The protein below binds the small molecule below.
Small molecule (SMILES): CCCCNc1ccc(C(=O)OCCN(C)C)cc1

Binding-site contacts:
Ligand atom C4 contacts residue MET107 of chain 1.A at 3.5 Å (hydrophobic).
Ligand atom C10 contacts residue ILE56 of chain 1.A at 4.0 Å (hydrophobic).
Ligand atom C7 contacts residue MET107 of chain 1.A at 3.8 Å (hydrophobic).
Ligand atom C6 contacts residue VAL92 of chain 1.A at 3.8 Å (hydrophobic).
Ligand atom C11 contacts residue PHE105 of chain 1.A at 3.6 Å (hydrophobic).
Ligand atom C3 contacts residue MET107 of chain 1.A at 4.0 Å (hydrophobic).
Ligand atom C1 contacts residue ILE56 of chain 1.A at 3.7 Å (hydrophobic).
Ligand atom C6 contacts residue ILE84 of chain 1.A at 4.0 Å (hydrophobic).
Ligand atom C7 contacts residue ILE71 of chain 1.A at 3.4 Å (hydrophobic).
Ligand atom C5 contacts residue MET107 of chain 1.A at 3.7 Å (hydrophobic).
Ligand atom O1 contacts residue ILE71 of chain 1.A at 3.6 Å.
Ligand atom C3 contacts residue VAL41 of chain 1.A at 3.7 Å (hydrophobic).
Ligand atom C1 contacts residue PHE105 of chain 1.A at 3.8 Å (hydrophobic).
Ligand atom C5 contacts residue ILE84 of chain 1.A at 3.3 Å (hydrophobic).
Ligand atom N2 contacts residue ILE56 of chain 1.A at 3.7 Å.
Ligand atom C2 contacts residue PHE105 of chain 1.A at 4.0 Å (hydrophobic).
Ligand atom C4 contacts residue ILE71 of chain 1.A at 3.5 Å (hydrophobic).
Ligand atom C13 contacts residue VAL94 of chain 1.A at 3.9 Å (hydrophobic).
Ligand atom C15 contacts residue VAL41 of chain 1.A at 4.0 Å (hydrophobic).
Ligand atom O1 contacts residue VAL41 of chain 1.A at 3.9 Å.
Ligand atom C6 contacts residue ILE56 of chain 1.A at 3.5 Å (hydrophobic).
Ligand atom C13 contacts residue LEU103 of chain 1.A at 3.8 Å (hydrophobic).
Ligand atom C5 contacts residue ILE71 of chain 1.A at 4.1 Å (hydrophobic).
Ligand atom C12 contacts residue LEU54 of chain 1.A at 3.4 Å (hydrophobic).
Ligand atom C8 contacts residue VAL41 of chain 1.A at 3.8 Å (hydrophobic).
Ligand atom C15 contacts residue LYS60 of chain 1.A at 3.7 Å.
Ligand atom C15 contacts residue PRO38 of chain 1.A at 3.4 Å (hydrophobic).
Ligand atom C8 contacts residue LEU39 of chain 1.A at 3.8 Å (hydrophobic).
Ligand atom C3 contacts residue ILE71 of chain 1.A at 3.8 Å (hydrophobic).
Ligand atom O2 contacts residue MET107 of chain 1.A at 4.0 Å.
Ligand atom C13 contacts residue LEU54 of chain 1.A at 3.8 Å (hydrophobic).
Ligand atom C5 contacts residue VAL92 of chain 1.A at 4.0 Å (hydrophobic).
Ligand atom C11 contacts residue LEU46 of chain 1.A at 4.0 Å (hydrophobic).
Ligand atom O2 contacts residue ILE84 of chain 1.A at 3.7 Å.
Ligand atom O2 contacts residue ILE71 of chain 1.A at 3.9 Å.
Ligand atom C2 contacts residue ILE56 of chain 1.A at 4.0 Å (hydrophobic).
Ligand atom C12 contacts residue VAL92 of chain 1.A at 4.0 Å (hydrophobic).
Ligand atom C10 contacts residue VAL92 of chain 1.A at 4.0 Å (hydrophobic).
Ligand atom C10 contacts residue PHE105 of chain 1.A at 3.6 Å (hydrophobic).
Ligand atom N2 contacts residue PHE105 of chain 1.A at 3.5 Å.

Sequence of chain 1.A:
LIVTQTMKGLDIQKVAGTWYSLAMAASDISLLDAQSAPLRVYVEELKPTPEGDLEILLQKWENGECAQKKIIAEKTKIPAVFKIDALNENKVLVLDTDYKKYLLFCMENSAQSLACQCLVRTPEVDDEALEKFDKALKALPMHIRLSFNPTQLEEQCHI